Sequence of chain 2.A:
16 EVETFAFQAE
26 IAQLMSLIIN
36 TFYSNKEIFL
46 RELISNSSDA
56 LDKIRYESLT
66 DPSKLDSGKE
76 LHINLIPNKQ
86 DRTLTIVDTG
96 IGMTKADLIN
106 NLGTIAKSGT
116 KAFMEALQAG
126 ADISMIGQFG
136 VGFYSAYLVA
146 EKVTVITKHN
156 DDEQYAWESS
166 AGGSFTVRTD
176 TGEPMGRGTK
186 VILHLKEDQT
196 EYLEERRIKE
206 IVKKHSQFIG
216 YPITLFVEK

Binding-site contacts:
Ligand atom N1 contacts residue ALA55 of chain 2.A at 3.9 Å.
Ligand atom S1 contacts residue ILE96 of chain 2.A at 3.6 Å.
Ligand atom C16 contacts residue LEU107 of chain 2.A at 3.7 Å (hydrophobic).
Ligand atom O30 contacts residue SER52 of chain 2.A at 3.8 Å.
Ligand atom C3 contacts residue ALA55 of chain 2.A at 3.8 Å (hydrophobic).
Ligand atom C34 contacts residue ASP54 of chain 2.A at 3.7 Å.
Ligand atom N1 contacts residue THR184 of chain 2.A at 3.7 Å.
Ligand atom C13 contacts residue ASN51 of chain 2.A at 3.8 Å.
Ligand atom O29 contacts residue ASN51 of chain 2.A at 3.6 Å.
Ligand atom C3 contacts residue MET98 of chain 2.A at 3.9 Å (hydrophobic).
Ligand atom C23 contacts residue ASN51 of chain 2.A at 3.5 Å.
Ligand atom C24 contacts residue ASN51 of chain 2.A at 3.8 Å.
Ligand atom C34 contacts residue ASN51 of chain 2.A at 3.4 Å.
Ligand atom C21 contacts residue ASP93 of chain 2.A at 3.5 Å.
Ligand atom O30 contacts residue THR184 of chain 2.A at 3.5 Å.
Ligand atom C22 contacts residue ASN51 of chain 2.A at 3.9 Å.
Ligand atom S1 contacts residue MET98 of chain 2.A at 3.5 Å.
Ligand atom C22 contacts residue SER52 of chain 2.A at 3.8 Å.
Ligand atom N1 contacts residue MET98 of chain 2.A at 3.4 Å.
Ligand atom N1 contacts residue GLY97 of chain 2.A at 3.1 Å.
Ligand atom C21 contacts residue THR184 of chain 2.A at 3.7 Å.
Ligand atom C22 contacts residue THR184 of chain 2.A at 3.8 Å.
Ligand atom CL contacts residue PHE138 of chain 2.A at 3.3 Å.
Ligand atom O30 contacts residue ALA55 of chain 2.A at 3.2 Å.
Ligand atom C22 contacts residue ASP93 of chain 2.A at 3.5 Å.
Ligand atom N2 contacts residue MET98 of chain 2.A at 3.6 Å.
Ligand atom O29 contacts residue LEU48 of chain 2.A at 3.6 Å.
Ligand atom N2 contacts residue ALA55 of chain 2.A at 3.8 Å.
Ligand atom C25 contacts residue MET98 of chain 2.A at 3.7 Å (hydrophobic).
Ligand atom C3 contacts residue THR184 of chain 2.A at 3.9 Å.
Ligand atom O29 contacts residue VAL186 of chain 2.A at 3.5 Å.
Ligand atom N2 contacts residue THR184 of chain 2.A at 3.0 Å (h-bond).
Ligand atom O30 contacts residue ASP93 of chain 2.A at 2.6 Å (salt-bridge).
Ligand atom C12 contacts residue ASN51 of chain 2.A at 3.5 Å.
Ligand atom N1 contacts residue ILE96 of chain 2.A at 3.8 Å.
Ligand atom N2 contacts residue GLY97 of chain 2.A at 4.0 Å.
Ligand atom C15 contacts residue LEU107 of chain 2.A at 3.7 Å (hydrophobic).
Ligand atom C15 contacts residue GLY108 of chain 2.A at 3.6 Å.
Ligand atom S1 contacts residue GLY97 of chain 2.A at 3.6 Å.
Ligand atom CL contacts residue ASN51 of chain 2.A at 3.5 Å.

This small molecule binds to this protein.
Small molecule (SMILES): CCOc1ccc(-c2snnc2-c2cc(Cl)c(O)cc2O)cc1